Binding-site contacts:
Ligand atom C1 contacts residue ASN18 of chain 2.A at 1.4 Å.
Ligand atom N2 contacts residue ASN18 of chain 2.A at 3.0 Å (h-bond).
Ligand atom C4 contacts residue ASN18 of chain 2.A at 4.2 Å.
Ligand atom O7 contacts residue ASN18 of chain 2.A at 4.1 Å.
Ligand atom C5 contacts residue ASN18 of chain 2.A at 3.6 Å.
Ligand atom O7 contacts residue ARG97 of chain 1.A at 3.1 Å (salt-bridge).
Ligand atom C7 contacts residue ALA96 of chain 1.A at 3.5 Å (hydrophobic).
Ligand atom C7 contacts residue ARG97 of chain 1.A at 3.7 Å.
Ligand atom N2 contacts residue ALA96 of chain 1.A at 4.0 Å.
Ligand atom C3 contacts residue ASN18 of chain 2.A at 3.7 Å.
Ligand atom C8 contacts residue ARG97 of chain 1.A at 3.8 Å.
Ligand atom O7 contacts residue ALA96 of chain 1.A at 3.5 Å.
Ligand atom C2 contacts residue ASN18 of chain 2.A at 2.4 Å.
Ligand atom O5 contacts residue ASN18 of chain 2.A at 2.3 Å (h-bond).
Ligand atom C8 contacts residue ALA96 of chain 1.A at 3.7 Å (hydrophobic).
Ligand atom C7 contacts residue ASN18 of chain 2.A at 3.9 Å.

The protein below binds the small molecule below.
Small molecule (SMILES): CC(=O)N[C@@H]1[C@@H](O)[C@H](O)[C@@H](CO)O[C@H]1O

Sequence of chain 1.A:
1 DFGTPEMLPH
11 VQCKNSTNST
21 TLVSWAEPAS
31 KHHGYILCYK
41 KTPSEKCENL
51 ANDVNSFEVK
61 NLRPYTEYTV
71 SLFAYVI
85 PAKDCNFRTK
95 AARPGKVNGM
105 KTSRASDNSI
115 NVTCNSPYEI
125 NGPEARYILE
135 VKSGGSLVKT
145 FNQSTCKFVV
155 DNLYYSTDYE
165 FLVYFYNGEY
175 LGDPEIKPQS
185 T

Sequence of chain 2.A:
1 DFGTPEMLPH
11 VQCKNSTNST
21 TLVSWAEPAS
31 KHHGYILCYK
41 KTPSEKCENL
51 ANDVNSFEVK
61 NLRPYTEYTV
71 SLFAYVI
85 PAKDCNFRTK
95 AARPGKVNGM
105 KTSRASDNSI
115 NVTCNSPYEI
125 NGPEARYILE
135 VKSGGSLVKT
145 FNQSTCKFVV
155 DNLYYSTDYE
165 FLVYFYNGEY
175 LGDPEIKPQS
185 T